This protein binds this small molecule.
Small molecule (SMILES): CC(=O)N[C@@H]1[C@@H](O)[C@H](O)[C@@H](CO)O[C@H]1O

Sequence of chain 1.C:
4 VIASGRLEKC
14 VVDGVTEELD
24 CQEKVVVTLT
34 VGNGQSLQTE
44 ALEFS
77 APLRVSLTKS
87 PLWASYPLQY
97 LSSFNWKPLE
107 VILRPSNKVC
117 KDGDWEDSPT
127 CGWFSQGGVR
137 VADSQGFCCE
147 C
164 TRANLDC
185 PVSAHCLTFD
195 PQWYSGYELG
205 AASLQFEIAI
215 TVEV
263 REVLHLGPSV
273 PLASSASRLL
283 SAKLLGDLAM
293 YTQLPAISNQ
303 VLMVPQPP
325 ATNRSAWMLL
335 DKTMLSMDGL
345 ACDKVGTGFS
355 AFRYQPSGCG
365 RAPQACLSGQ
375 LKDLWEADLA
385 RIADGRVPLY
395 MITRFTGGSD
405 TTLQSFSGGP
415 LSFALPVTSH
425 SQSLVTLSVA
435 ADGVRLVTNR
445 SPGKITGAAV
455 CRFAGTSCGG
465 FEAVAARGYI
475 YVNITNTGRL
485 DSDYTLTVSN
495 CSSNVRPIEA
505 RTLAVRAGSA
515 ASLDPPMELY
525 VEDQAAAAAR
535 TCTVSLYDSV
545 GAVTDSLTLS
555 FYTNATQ

Binding-site contacts:
Ligand atom C8 contacts residue GLY451 of chain 1.C at 3.8 Å.
Ligand atom C7 contacts residue GLY451 of chain 1.C at 4.0 Å.
Ligand atom O7 contacts residue THR450 of chain 1.C at 3.7 Å.
Ligand atom C2 contacts residue ASN477 of chain 1.C at 2.5 Å.
Ligand atom N2 contacts residue ASN477 of chain 1.C at 2.9 Å (h-bond).
Ligand atom C5 contacts residue ASN477 of chain 1.C at 3.6 Å.
Ligand atom O7 contacts residue ASN477 of chain 1.C at 2.8 Å (h-bond).
Ligand atom O5 contacts residue ASN477 of chain 1.C at 2.3 Å (h-bond).
Ligand atom C1 contacts residue ASN477 of chain 1.C at 1.4 Å.
Ligand atom O7 contacts residue GLY451 of chain 1.C at 3.2 Å.
Ligand atom C7 contacts residue ASN477 of chain 1.C at 3.1 Å.
Ligand atom C8 contacts residue ALA453 of chain 1.C at 3.7 Å (hydrophobic).
Ligand atom C7 contacts residue ALA452 of chain 1.C at 4.2 Å (hydrophobic).
Ligand atom O7 contacts residue ALA452 of chain 1.C at 3.9 Å.
Ligand atom C3 contacts residue ASN477 of chain 1.C at 3.8 Å.
Ligand atom C8 contacts residue TYR475 of chain 1.C at 3.4 Å (hydrophobic).
Ligand atom C4 contacts residue ASN477 of chain 1.C at 4.2 Å.
Ligand atom C8 contacts residue ALA452 of chain 1.C at 3.6 Å (hydrophobic).
Ligand atom C8 contacts residue ASN477 of chain 1.C at 4.3 Å.